Sequence of chain 1.E:
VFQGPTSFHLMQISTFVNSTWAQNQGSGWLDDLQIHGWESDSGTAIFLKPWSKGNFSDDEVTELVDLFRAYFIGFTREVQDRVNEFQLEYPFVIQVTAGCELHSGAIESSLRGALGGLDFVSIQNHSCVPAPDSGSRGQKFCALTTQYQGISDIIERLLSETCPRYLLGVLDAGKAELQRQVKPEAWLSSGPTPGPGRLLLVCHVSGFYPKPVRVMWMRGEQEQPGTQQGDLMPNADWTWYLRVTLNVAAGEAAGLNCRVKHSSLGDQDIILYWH

The small molecule below binds the protein below.
Small molecule (SMILES): CC(=O)N[C@@H]1[C@@H](O)[C@H](O)[C@@H](CO)O[C@H]1O

Binding-site contacts:
Ligand atom N2 contacts residue ASN128 of chain 1.E at 3.2 Å (h-bond).
Ligand atom C5 contacts residue ASN128 of chain 1.E at 3.6 Å.
Ligand atom N2 contacts residue GLN127 of chain 1.E at 4.4 Å.
Ligand atom C8 contacts residue SER112 of chain 1.E at 3.3 Å.
Ligand atom C1 contacts residue ASN128 of chain 1.E at 1.4 Å.
Ligand atom O7 contacts residue GLN127 of chain 1.E at 3.9 Å.
Ligand atom C8 contacts residue SER113 of chain 1.E at 4.2 Å.
Ligand atom C8 contacts residue GLU111 of chain 1.E at 3.8 Å.
Ligand atom O7 contacts residue ASN128 of chain 1.E at 4.3 Å.
Ligand atom C4 contacts residue ASN128 of chain 1.E at 4.2 Å.
Ligand atom C7 contacts residue ASN128 of chain 1.E at 4.0 Å.
Ligand atom C6 contacts residue ASN128 of chain 1.E at 4.5 Å.
Ligand atom C7 contacts residue SER112 of chain 1.E at 4.4 Å.
Ligand atom C7 contacts residue GLN127 of chain 1.E at 3.7 Å.
Ligand atom C2 contacts residue ASN128 of chain 1.E at 2.7 Å.
Ligand atom C3 contacts residue ASN128 of chain 1.E at 4.0 Å.
Ligand atom C8 contacts residue GLN127 of chain 1.E at 3.2 Å.
Ligand atom O5 contacts residue ASN128 of chain 1.E at 2.3 Å (h-bond).